This protein binds this small molecule.
Small molecule (SMILES): CC(=O)N[C@@H]1[C@@H](O)[C@H](O)[C@@H](CO)O[C@H]1O

Sequence of chain 7.C:
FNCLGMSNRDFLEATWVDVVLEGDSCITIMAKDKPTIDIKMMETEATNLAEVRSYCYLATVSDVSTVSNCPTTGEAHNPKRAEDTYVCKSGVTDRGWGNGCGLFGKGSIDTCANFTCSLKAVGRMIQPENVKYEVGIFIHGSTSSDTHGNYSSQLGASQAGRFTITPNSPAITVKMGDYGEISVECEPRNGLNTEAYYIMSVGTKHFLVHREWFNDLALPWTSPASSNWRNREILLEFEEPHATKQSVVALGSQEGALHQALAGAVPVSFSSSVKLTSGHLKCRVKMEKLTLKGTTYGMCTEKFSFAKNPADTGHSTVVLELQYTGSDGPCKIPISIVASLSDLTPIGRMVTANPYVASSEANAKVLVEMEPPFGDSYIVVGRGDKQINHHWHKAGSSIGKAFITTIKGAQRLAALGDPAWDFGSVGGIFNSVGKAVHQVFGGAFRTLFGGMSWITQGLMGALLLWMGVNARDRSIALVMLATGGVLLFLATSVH

Binding-site contacts:
Ligand atom O5 contacts residue SER156 of chain 7.C at 4.3 Å.
Ligand atom C8 contacts residue ASN154 of chain 7.C at 3.8 Å.
Ligand atom C4 contacts residue ASN154 of chain 7.C at 4.2 Å.
Ligand atom C1 contacts residue SER157 of chain 7.C at 4.2 Å.
Ligand atom C1 contacts residue SER156 of chain 7.C at 4.1 Å.
Ligand atom O7 contacts residue ASN154 of chain 7.C at 3.8 Å.
Ligand atom N2 contacts residue ASN154 of chain 7.C at 3.1 Å (h-bond).
Ligand atom C5 contacts residue SER156 of chain 7.C at 4.4 Å.
Ligand atom C6 contacts residue SER157 of chain 7.C at 4.1 Å.
Ligand atom O6 contacts residue SER157 of chain 7.C at 4.4 Å.
Ligand atom C1 contacts residue ASN154 of chain 7.C at 1.4 Å.
Ligand atom C5 contacts residue ASN154 of chain 7.C at 3.6 Å.
Ligand atom O5 contacts residue ASN154 of chain 7.C at 2.3 Å (h-bond).
Ligand atom O5 contacts residue SER157 of chain 7.C at 3.5 Å (h-bond).
Ligand atom C2 contacts residue ASN154 of chain 7.C at 2.5 Å.
Ligand atom C5 contacts residue SER157 of chain 7.C at 4.3 Å.
Ligand atom C7 contacts residue ASN154 of chain 7.C at 3.4 Å.
Ligand atom C3 contacts residue ASN154 of chain 7.C at 3.9 Å.